The small molecule below binds the protein below.
Small molecule (SMILES): COc1ccc2c(c1)NC(=O)CN2c1nc(Cl)nc2cccnc12

Sequence of chain 1.B:
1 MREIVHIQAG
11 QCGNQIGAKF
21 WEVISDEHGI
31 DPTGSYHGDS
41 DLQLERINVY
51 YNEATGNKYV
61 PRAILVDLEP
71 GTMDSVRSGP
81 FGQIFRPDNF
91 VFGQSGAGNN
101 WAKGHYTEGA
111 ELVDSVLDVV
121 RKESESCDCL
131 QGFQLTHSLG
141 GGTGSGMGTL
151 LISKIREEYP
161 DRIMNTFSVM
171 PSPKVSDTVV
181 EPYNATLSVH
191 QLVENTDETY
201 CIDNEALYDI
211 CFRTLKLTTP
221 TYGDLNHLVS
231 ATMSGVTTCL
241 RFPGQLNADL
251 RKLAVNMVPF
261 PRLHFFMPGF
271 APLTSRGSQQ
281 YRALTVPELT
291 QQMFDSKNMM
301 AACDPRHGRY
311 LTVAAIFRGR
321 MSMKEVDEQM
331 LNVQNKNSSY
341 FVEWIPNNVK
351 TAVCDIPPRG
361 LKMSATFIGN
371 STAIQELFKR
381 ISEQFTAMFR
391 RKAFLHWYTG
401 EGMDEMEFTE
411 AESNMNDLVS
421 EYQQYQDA

Binding-site contacts:
Ligand atom N06 contacts residue LEU246 of chain 1.B at 3.3 Å.
Ligand atom O17 contacts residue LEU246 of chain 1.B at 3.7 Å.
Ligand atom C14 contacts residue THR179 of chain 1.A at 3.4 Å.
Ligand atom C01 contacts residue LYS350 of chain 1.B at 3.5 Å.
Ligand atom C02 contacts residue ALA352 of chain 1.B at 3.7 Å (hydrophobic).
Ligand atom CL11 contacts residue ALA248 of chain 1.B at 3.5 Å.
Ligand atom CL11 contacts residue LEU240 of chain 1.B at 3.5 Å.
Ligand atom C02 contacts residue ALA314 of chain 1.B at 3.8 Å (hydrophobic).
Ligand atom C19 contacts residue ASN256 of chain 1.B at 3.2 Å.
Ligand atom C19 contacts residue LYS350 of chain 1.B at 3.7 Å.
Ligand atom C01 contacts residue ALA314 of chain 1.B at 3.6 Å (hydrophobic).
Ligand atom C20 contacts residue LYS350 of chain 1.B at 3.5 Å.
Ligand atom C03 contacts residue CYS239 of chain 1.B at 3.5 Å (hydrophobic).
Ligand atom C24 contacts residue VAL313 of chain 1.B at 3.6 Å (hydrophobic).
Ligand atom N06 contacts residue ALA314 of chain 1.B at 3.8 Å.
Ligand atom N08 contacts residue LEU253 of chain 1.B at 3.6 Å.
Ligand atom C05 contacts residue LEU246 of chain 1.B at 3.5 Å (hydrophobic).
Ligand atom C21 contacts residue LYS350 of chain 1.B at 3.8 Å.
Ligand atom C03 contacts residue ILE316 of chain 1.B at 3.4 Å (hydrophobic).
Ligand atom C02 contacts residue ILE316 of chain 1.B at 3.8 Å (hydrophobic).
Ligand atom N15 contacts residue ASN256 of chain 1.B at 3.4 Å (h-bond).
Ligand atom C21 contacts residue MET257 of chain 1.B at 3.7 Å (hydrophobic).
Ligand atom N15 contacts residue THR179 of chain 1.A at 2.7 Å (h-bond).
Ligand atom C09 contacts residue ALA248 of chain 1.B at 3.5 Å (hydrophobic).
Ligand atom N08 contacts residue ALA248 of chain 1.B at 3.4 Å.
Ligand atom C22 contacts residue ALA314 of chain 1.B at 3.8 Å (hydrophobic).
Ligand atom O17 contacts residue LYS252 of chain 1.B at 3.6 Å.
Ligand atom C16 contacts residue ASN256 of chain 1.B at 3.6 Å.
Ligand atom C19 contacts residue THR179 of chain 1.A at 3.3 Å.
Ligand atom C07 contacts residue LEU246 of chain 1.B at 3.7 Å (hydrophobic).
Ligand atom N10 contacts residue CYS239 of chain 1.B at 3.5 Å.
Ligand atom C14 contacts residue ASN256 of chain 1.B at 3.5 Å.
Ligand atom C02 contacts residue ALA315 of chain 1.B at 3.4 Å (hydrophobic).
Ligand atom C24 contacts residue ASN348 of chain 1.B at 3.1 Å.
Ligand atom O23 contacts residue LYS350 of chain 1.B at 3.6 Å.
Ligand atom C18 contacts residue LEU253 of chain 1.B at 3.7 Å (hydrophobic).
Ligand atom C20 contacts residue ASN256 of chain 1.B at 3.5 Å.
Ligand atom C18 contacts residue LYS252 of chain 1.B at 3.8 Å.
Ligand atom C01 contacts residue LEU246 of chain 1.B at 3.8 Å (hydrophobic).
Ligand atom C16 contacts residue THR179 of chain 1.A at 3.8 Å.

Sequence of chain 1.A:
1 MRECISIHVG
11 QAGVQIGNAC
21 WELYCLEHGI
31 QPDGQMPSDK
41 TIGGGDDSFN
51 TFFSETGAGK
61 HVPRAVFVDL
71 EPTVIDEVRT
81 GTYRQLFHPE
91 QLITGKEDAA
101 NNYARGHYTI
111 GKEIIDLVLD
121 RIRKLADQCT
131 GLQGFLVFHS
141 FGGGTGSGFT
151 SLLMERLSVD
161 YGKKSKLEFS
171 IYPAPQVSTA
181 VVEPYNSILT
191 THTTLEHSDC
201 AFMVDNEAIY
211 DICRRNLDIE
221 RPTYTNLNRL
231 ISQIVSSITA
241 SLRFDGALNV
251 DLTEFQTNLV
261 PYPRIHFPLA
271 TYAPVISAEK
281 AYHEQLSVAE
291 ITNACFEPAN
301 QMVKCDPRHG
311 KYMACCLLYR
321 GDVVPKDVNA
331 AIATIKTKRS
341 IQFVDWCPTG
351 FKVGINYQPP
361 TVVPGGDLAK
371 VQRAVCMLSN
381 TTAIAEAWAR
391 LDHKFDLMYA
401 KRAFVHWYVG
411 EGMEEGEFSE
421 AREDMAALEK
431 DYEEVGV